Sequence of chain 1.A:
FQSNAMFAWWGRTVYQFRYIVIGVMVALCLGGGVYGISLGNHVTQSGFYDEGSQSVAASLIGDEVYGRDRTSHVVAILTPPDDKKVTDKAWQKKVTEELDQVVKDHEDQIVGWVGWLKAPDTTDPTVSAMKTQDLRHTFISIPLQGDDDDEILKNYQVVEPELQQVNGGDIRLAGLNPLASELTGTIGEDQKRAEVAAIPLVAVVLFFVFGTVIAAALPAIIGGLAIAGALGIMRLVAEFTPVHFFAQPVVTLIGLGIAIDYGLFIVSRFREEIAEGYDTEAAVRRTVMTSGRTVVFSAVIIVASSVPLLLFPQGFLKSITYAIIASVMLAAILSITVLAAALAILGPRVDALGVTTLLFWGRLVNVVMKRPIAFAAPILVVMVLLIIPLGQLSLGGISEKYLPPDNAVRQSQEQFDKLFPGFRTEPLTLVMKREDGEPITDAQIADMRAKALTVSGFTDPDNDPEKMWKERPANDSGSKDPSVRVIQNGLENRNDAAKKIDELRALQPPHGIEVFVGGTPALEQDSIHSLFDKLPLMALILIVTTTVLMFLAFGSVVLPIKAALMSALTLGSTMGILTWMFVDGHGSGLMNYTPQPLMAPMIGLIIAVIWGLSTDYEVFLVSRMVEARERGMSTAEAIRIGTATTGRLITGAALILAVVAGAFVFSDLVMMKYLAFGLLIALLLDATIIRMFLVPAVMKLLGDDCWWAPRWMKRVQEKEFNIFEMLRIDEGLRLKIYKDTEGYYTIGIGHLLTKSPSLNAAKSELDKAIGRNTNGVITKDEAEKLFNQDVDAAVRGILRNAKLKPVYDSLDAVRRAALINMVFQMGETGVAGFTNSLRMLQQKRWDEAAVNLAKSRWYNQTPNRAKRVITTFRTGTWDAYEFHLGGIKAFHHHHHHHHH

Binding-site contacts:
Ligand atom C6 contacts residue PHE876 of chain 1.A at 3.9 Å (hydrophobic).
Ligand atom C5 contacts residue ASN894 of chain 1.A at 4.2 Å.
Ligand atom O5 contacts residue SER879 of chain 1.A at 3.1 Å (h-bond).
Ligand atom N1 contacts residue ASN878 of chain 1.A at 4.3 Å.
Ligand atom O4 contacts residue ASN894 of chain 1.A at 3.1 Å (h-bond).
Ligand atom O5 contacts residue PHE876 of chain 1.A at 3.3 Å.
Ligand atom O2 contacts residue GLY875 of chain 1.A at 3.3 Å (h-bond).
Ligand atom C6 contacts residue SER879 of chain 1.A at 3.3 Å.
Ligand atom O1 contacts residue THR877 of chain 1.A at 3.3 Å (h-bond).
Ligand atom C2 contacts residue THR877 of chain 1.A at 3.7 Å.
Ligand atom C4 contacts residue ASN878 of chain 1.A at 4.2 Å.
Ligand atom O1 contacts residue PHE876 of chain 1.A at 4.0 Å.
Ligand atom C2 contacts residue PHE876 of chain 1.A at 4.5 Å (hydrophobic).
Ligand atom C1 contacts residue GLY875 of chain 1.A at 3.8 Å.
Ligand atom O5 contacts residue GLY875 of chain 1.A at 4.5 Å.
Ligand atom N2 contacts residue SER879 of chain 1.A at 2.6 Å (h-bond).
Ligand atom O1 contacts residue GLY875 of chain 1.A at 4.1 Å.
Ligand atom N2 contacts residue PHE876 of chain 1.A at 3.4 Å.
Ligand atom N2 contacts residue ASN894 of chain 1.A at 3.5 Å (h-bond).
Ligand atom C2 contacts residue ASN878 of chain 1.A at 3.9 Å.
Ligand atom C2 contacts residue GLY875 of chain 1.A at 3.5 Å.
Ligand atom O3 contacts residue ASN894 of chain 1.A at 4.2 Å.
Ligand atom C6 contacts residue ASN894 of chain 1.A at 3.6 Å.
Ligand atom O1 contacts residue ASN878 of chain 1.A at 2.7 Å (h-bond).
Ligand atom O5 contacts residue THR877 of chain 1.A at 3.6 Å.
Ligand atom O5 contacts residue ASN878 of chain 1.A at 3.4 Å (h-bond).
Ligand atom O4 contacts residue ASN878 of chain 1.A at 3.1 Å (h-bond).
Ligand atom O2 contacts residue THR877 of chain 1.A at 3.6 Å.
Ligand atom C4 contacts residue ASN894 of chain 1.A at 4.0 Å.
Ligand atom N2 contacts residue LEU895 of chain 1.A at 4.4 Å.
Ligand atom O5 contacts residue ASN894 of chain 1.A at 3.8 Å.

The small molecule below binds the protein below.
Small molecule (SMILES): NC(=O)CN(CC(=O)O)CC(=O)O